Sequence of chain 8.E:
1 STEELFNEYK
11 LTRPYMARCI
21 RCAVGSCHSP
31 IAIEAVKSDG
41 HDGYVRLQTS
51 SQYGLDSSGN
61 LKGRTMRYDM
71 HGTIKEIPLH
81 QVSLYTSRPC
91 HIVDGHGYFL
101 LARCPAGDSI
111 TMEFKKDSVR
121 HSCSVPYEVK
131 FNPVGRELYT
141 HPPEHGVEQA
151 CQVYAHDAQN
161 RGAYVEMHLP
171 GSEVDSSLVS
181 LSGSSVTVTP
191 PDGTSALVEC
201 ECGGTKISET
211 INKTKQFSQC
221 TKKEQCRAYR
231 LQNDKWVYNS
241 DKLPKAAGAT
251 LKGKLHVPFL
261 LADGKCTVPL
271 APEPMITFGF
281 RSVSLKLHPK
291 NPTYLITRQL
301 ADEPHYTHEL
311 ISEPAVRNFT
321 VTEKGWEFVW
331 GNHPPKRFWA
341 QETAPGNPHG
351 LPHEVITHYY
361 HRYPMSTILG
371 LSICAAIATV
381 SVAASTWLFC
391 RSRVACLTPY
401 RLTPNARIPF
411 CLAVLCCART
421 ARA

Binding-site contacts:
Ligand atom O6 contacts residue SER284 of chain 8.E at 2.9 Å (h-bond).
Ligand atom C6 contacts residue ASN318 of chain 8.E at 3.3 Å.
Ligand atom O4 contacts residue ASN318 of chain 8.E at 4.4 Å.
Ligand atom C5 contacts residue SER284 of chain 8.E at 4.5 Å.
Ligand atom O5 contacts residue SER284 of chain 8.E at 4.4 Å.
Ligand atom C6 contacts residue SER284 of chain 8.E at 3.2 Å.
Ligand atom O6 contacts residue ASN318 of chain 8.E at 3.3 Å.

A small-molecule ligand and the protein it binds are described below.
Small molecule (SMILES): CC(=O)N[C@@H]1[C@@H](O)[C@H](O)[C@@H](CO)O[C@H]1O